This small molecule binds to this protein.
Small molecule (SMILES): Nc1ncnc2c1ncn2[C@@H]1O[C@H](CO[P](=O)(O)O[P](=O)(O)OC[C@H]2O[C@@H](O)[C@H](O)[C@@H]2O)[C@@H](O)[C@H]1O

Sequence of chain 1.C:
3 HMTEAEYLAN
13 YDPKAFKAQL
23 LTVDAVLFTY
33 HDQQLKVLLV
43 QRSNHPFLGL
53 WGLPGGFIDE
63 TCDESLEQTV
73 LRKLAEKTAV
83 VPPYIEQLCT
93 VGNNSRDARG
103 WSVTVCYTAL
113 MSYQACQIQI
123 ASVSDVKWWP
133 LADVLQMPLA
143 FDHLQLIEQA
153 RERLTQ

Sequence of chain 1.D:
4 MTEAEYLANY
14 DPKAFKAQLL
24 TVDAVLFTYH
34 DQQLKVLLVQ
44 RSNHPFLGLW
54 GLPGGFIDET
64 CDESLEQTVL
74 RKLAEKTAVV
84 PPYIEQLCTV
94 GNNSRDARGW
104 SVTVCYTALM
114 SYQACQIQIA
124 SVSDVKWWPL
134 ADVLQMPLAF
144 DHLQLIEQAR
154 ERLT

Binding-site contacts:
Ligand atom O3D contacts residue ASP26 of chain 1.C at 2.6 Å (salt-bridge).
Ligand atom O1D contacts residue ARG98 of chain 1.C at 2.7 Å (salt-bridge).
Ligand atom O1B contacts residue ARG44 of chain 1.C at 3.0 Å (salt-bridge).
Ligand atom O2D contacts residue HIS145 of chain 1.C at 2.9 Å (h-bond).
Ligand atom O1D contacts residue ASP99 of chain 1.C at 2.5 Å (salt-bridge).
Ligand atom O2D contacts residue ASP26 of chain 1.C at 2.7 Å (salt-bridge).
Ligand atom O3D contacts residue HIS145 of chain 1.C at 3.3 Å (h-bond).
Ligand atom O2B contacts residue ARG44 of chain 1.C at 2.9 Å (salt-bridge).
Ligand atom N6 contacts residue PHE59 of chain 1.C at 3.5 Å.
Ligand atom C2D contacts residue ASP26 of chain 1.C at 3.4 Å.
Ligand atom C5 contacts residue TYR13 of chain 1.D at 3.5 Å (hydrophobic).
Ligand atom O2D contacts residue ARG98 of chain 1.C at 2.8 Å (salt-bridge).
Ligand atom C5 contacts residue PHE59 of chain 1.C at 3.5 Å (hydrophobic).
Ligand atom O2' contacts residue PHE18 of chain 1.D at 3.5 Å.
Ligand atom O2A contacts residue LYS79 of chain 1.C at 2.7 Å (salt-bridge).
Ligand atom N1 contacts residue PHE59 of chain 1.C at 3.5 Å.
Ligand atom O2B contacts residue LYS79 of chain 1.C at 3.5 Å (salt-bridge).
Ligand atom C6 contacts residue PHE59 of chain 1.C at 3.4 Å (hydrophobic).
Ligand atom C2D contacts residue THR24 of chain 1.C at 3.4 Å.
Ligand atom N7 contacts residue PHE59 of chain 1.C at 3.5 Å.
Ligand atom C1D contacts residue ASP99 of chain 1.C at 3.3 Å.
Ligand atom C5' contacts residue ASN46 of chain 1.C at 3.5 Å.
Ligand atom C2' contacts residue PHE18 of chain 1.D at 3.5 Å (hydrophobic).
Ligand atom N6 contacts residue LEU22 of chain 1.C at 3.1 Å.
Ligand atom O4D contacts residue ASP99 of chain 1.C at 3.5 Å (salt-bridge).
Ligand atom O5D contacts residue ARG101 of chain 1.C at 3.4 Å (salt-bridge).
Ligand atom C3D contacts residue ASP26 of chain 1.C at 3.4 Å.
Ligand atom N1 contacts residue PHE18 of chain 1.D at 3.3 Å.
Ligand atom N9 contacts residue PHE18 of chain 1.D at 3.4 Å.
Ligand atom O5D contacts residue PHE59 of chain 1.C at 3.4 Å.
Ligand atom O4D contacts residue ARG101 of chain 1.C at 3.1 Å (salt-bridge).
Ligand atom N7 contacts residue TYR13 of chain 1.D at 2.7 Å (h-bond).
Ligand atom N6 contacts residue TYR13 of chain 1.D at 3.1 Å (h-bond).
Ligand atom C2 contacts residue PHE18 of chain 1.D at 3.5 Å (hydrophobic).
Ligand atom C1' contacts residue PHE18 of chain 1.D at 3.5 Å (hydrophobic).
Ligand atom C4 contacts residue PHE18 of chain 1.D at 3.3 Å (hydrophobic).
Ligand atom O1B contacts residue ARG101 of chain 1.C at 3.1 Å (salt-bridge).
Ligand atom C5 contacts residue PHE18 of chain 1.D at 3.6 Å (hydrophobic).
Ligand atom N3 contacts residue PHE18 of chain 1.D at 3.3 Å.
Ligand atom O1A contacts residue ASN46 of chain 1.C at 3.0 Å (h-bond).